Sequence of chain 2.A:
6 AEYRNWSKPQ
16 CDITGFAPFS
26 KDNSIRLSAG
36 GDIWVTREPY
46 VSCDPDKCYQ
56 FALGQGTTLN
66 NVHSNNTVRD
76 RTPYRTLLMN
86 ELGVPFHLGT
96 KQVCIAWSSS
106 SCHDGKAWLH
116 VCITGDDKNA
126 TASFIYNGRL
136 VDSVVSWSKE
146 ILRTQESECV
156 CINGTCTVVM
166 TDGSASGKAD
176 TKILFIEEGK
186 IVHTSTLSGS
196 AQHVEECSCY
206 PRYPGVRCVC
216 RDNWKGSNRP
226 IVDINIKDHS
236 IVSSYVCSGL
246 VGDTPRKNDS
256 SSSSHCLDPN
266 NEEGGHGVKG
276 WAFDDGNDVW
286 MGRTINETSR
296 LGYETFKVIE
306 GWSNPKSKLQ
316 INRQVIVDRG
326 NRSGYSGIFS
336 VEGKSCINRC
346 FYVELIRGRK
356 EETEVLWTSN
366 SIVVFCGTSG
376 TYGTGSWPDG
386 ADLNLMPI

Sequence of chain 3.A:
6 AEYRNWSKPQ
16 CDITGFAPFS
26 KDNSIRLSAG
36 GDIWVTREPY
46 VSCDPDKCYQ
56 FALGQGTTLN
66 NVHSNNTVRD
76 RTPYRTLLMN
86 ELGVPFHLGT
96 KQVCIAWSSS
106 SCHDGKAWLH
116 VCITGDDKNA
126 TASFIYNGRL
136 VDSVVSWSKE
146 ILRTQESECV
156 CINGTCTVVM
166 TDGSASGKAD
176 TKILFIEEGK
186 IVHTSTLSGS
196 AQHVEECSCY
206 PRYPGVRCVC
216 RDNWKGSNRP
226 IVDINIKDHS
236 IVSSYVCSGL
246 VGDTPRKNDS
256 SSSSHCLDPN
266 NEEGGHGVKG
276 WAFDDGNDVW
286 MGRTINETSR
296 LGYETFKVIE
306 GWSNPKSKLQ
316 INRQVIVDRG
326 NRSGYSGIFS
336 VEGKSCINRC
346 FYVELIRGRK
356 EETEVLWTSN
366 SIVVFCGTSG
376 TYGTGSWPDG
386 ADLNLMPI

Binding-site contacts:
Ligand atom C5 contacts residue ASN124 of chain 3.A at 3.7 Å.
Ligand atom C2 contacts residue ASN124 of chain 3.A at 2.2 Å.
Ligand atom O3 contacts residue GLN315 of chain 2.A at 3.3 Å.
Ligand atom C7 contacts residue ASN124 of chain 3.A at 3.2 Å.
Ligand atom C1 contacts residue ASN124 of chain 3.A at 1.4 Å.
Ligand atom C7 contacts residue ASN317 of chain 2.A at 3.9 Å.
Ligand atom O4 contacts residue ASN317 of chain 2.A at 3.7 Å.
Ligand atom O7 contacts residue THR379 of chain 2.A at 3.8 Å.
Ligand atom O5 contacts residue TYR377 of chain 2.A at 3.6 Å.
Ligand atom C2 contacts residue ARG318 of chain 2.A at 3.8 Å.
Ligand atom O5 contacts residue GLY378 of chain 2.A at 3.1 Å.
Ligand atom O3 contacts residue ASP254 of chain 2.A at 3.8 Å.
Ligand atom C3 contacts residue GLN315 of chain 2.A at 3.5 Å.
Ligand atom O6 contacts residue THR379 of chain 2.A at 3.4 Å.
Ligand atom O5 contacts residue ASN124 of chain 3.A at 2.4 Å (h-bond).
Ligand atom C6 contacts residue GLY378 of chain 2.A at 3.6 Å.
Ligand atom C8 contacts residue TYR377 of chain 2.A at 3.9 Å (hydrophobic).
Ligand atom O4 contacts residue ARG318 of chain 2.A at 3.9 Å.
Ligand atom O3 contacts residue GLN315 of chain 2.A at 3.5 Å (h-bond).
Ligand atom O7 contacts residue ASN124 of chain 3.A at 3.4 Å (h-bond).
Ligand atom C5 contacts residue TYR377 of chain 2.A at 3.8 Å (hydrophobic).
Ligand atom N2 contacts residue ASN317 of chain 2.A at 3.8 Å.
Ligand atom O4 contacts residue GLN315 of chain 2.A at 3.8 Å.
Ligand atom O4 contacts residue ARG318 of chain 2.A at 3.4 Å (salt-bridge).
Ligand atom C3 contacts residue ASN317 of chain 2.A at 3.8 Å.
Ligand atom O2 contacts residue ASN317 of chain 2.A at 3.8 Å.
Ligand atom O6 contacts residue GLY378 of chain 2.A at 3.0 Å (h-bond).
Ligand atom C2 contacts residue GLN315 of chain 2.A at 3.9 Å.
Ligand atom O2 contacts residue GLN315 of chain 2.A at 3.1 Å (h-bond).
Ligand atom C6 contacts residue TYR377 of chain 2.A at 3.4 Å (hydrophobic).
Ligand atom O2 contacts residue ARG318 of chain 2.A at 3.3 Å.
Ligand atom C4 contacts residue GLN315 of chain 2.A at 3.3 Å.
Ligand atom C1 contacts residue GLY378 of chain 2.A at 3.9 Å.
Ligand atom O2 contacts residue ILE316 of chain 2.A at 3.8 Å.
Ligand atom C8 contacts residue ASN317 of chain 2.A at 3.9 Å.
Ligand atom C3 contacts residue ASN124 of chain 3.A at 3.6 Å.
Ligand atom O6 contacts residue TYR377 of chain 2.A at 3.5 Å.
Ligand atom O5 contacts residue THR379 of chain 2.A at 3.8 Å.
Ligand atom O3 contacts residue ASN317 of chain 2.A at 3.1 Å (h-bond).
Ligand atom N2 contacts residue ASN124 of chain 3.A at 2.7 Å (h-bond).

A small-molecule ligand and the protein it binds are described below.
Small molecule (SMILES): CC(=O)N[C@H]1[C@H](O[C@H]2[C@H](O)[C@@H](NC(C)=O)CO[C@@H]2CO)O[C@H](CO)[C@@H](O[C@@H]2O[C@H](CO[C@H]3O[C@H](CO)[C@@H](O)[C@H](O)[C@@H]3O)[C@@H](O)[C@H](O[C@H]3O[C@H](CO)[C@@H](O)[C@H](O)[C@@H]3O)[C@@H]2O)[C@@H]1O